A protein and the small-molecule ligand that binds it are described below.
Small molecule (SMILES): Nc1nc2c(s1)CCc1ccc(OP(=O)(O)O)cc1-2

Binding-site contacts:
Ligand atom P8 contacts residue GLY28 of chain 1.A at 3.7 Å.
Ligand atom O28 contacts residue TYR113 of chain 1.A at 2.6 Å (h-bond).
Ligand atom C52 contacts residue LEU30 of chain 1.A at 3.6 Å (hydrophobic).
Ligand atom C1 contacts residue TYR113 of chain 1.A at 3.3 Å (hydrophobic).
Ligand atom N14 contacts residue GLY21 of chain 1.A at 3.4 Å.
Ligand atom C52 contacts residue ALA24 of chain 1.A at 3.6 Å (hydrophobic).
Ligand atom C2 contacts residue ARG140 of chain 1.A at 3.6 Å.
Ligand atom O28 contacts residue GLU29 of chain 1.A at 3.5 Å (salt-bridge).
Ligand atom C10 contacts residue LEU30 of chain 1.A at 3.3 Å (hydrophobic).
Ligand atom P8 contacts residue GLU29 of chain 1.A at 3.9 Å.
Ligand atom O26 contacts residue GLU29 of chain 1.A at 3.5 Å (salt-bridge).
Ligand atom P8 contacts residue TYR113 of chain 1.A at 3.5 Å.
Ligand atom O27 contacts residue GLY28 of chain 1.A at 3.6 Å.
Ligand atom O26 contacts residue THR27 of chain 1.A at 3.3 Å (h-bond).
Ligand atom O28 contacts residue LEU30 of chain 1.A at 2.8 Å (h-bond).
Ligand atom P8 contacts residue THR27 of chain 1.A at 3.6 Å.
Ligand atom O26 contacts residue GLY28 of chain 1.A at 2.7 Å (h-bond).
Ligand atom C6 contacts residue LEU30 of chain 1.A at 3.9 Å (hydrophobic).
Ligand atom N13 contacts residue GLY21 of chain 1.A at 3.4 Å.
Ligand atom O27 contacts residue LYS112 of chain 1.A at 3.1 Å (salt-bridge).
Ligand atom O27 contacts residue GLY26 of chain 1.A at 3.8 Å.
Ligand atom S11 contacts residue GLU20 of chain 1.A at 3.6 Å.
Ligand atom C20 contacts residue MET177 of chain 1.A at 3.9 Å (hydrophobic).
Ligand atom O26 contacts residue GLY26 of chain 1.A at 3.7 Å.
Ligand atom N14 contacts residue THR31 of chain 1.A at 2.9 Å (h-bond).
Ligand atom C3 contacts residue ARG140 of chain 1.A at 3.6 Å.
Ligand atom C3 contacts residue ALA24 of chain 1.A at 3.9 Å (hydrophobic).
Ligand atom C6 contacts residue TYR113 of chain 1.A at 3.6 Å (hydrophobic).
Ligand atom O18 contacts residue TYR113 of chain 1.A at 3.3 Å (h-bond).
Ligand atom S11 contacts residue MET177 of chain 1.A at 3.8 Å.
Ligand atom C4 contacts residue ALA24 of chain 1.A at 3.6 Å (hydrophobic).
Ligand atom C2 contacts residue TYR113 of chain 1.A at 3.9 Å (hydrophobic).
Ligand atom C12 contacts residue VAL17 of chain 1.A at 3.9 Å (hydrophobic).
Ligand atom N14 contacts residue VAL17 of chain 1.A at 2.9 Å (h-bond).
Ligand atom O27 contacts residue THR27 of chain 1.A at 2.5 Å (h-bond).
Ligand atom C12 contacts residue THR31 of chain 1.A at 3.8 Å.
Ligand atom C6 contacts residue ALA24 of chain 1.A at 3.9 Å (hydrophobic).
Ligand atom N13 contacts residue LEU30 of chain 1.A at 3.6 Å.
Ligand atom C9 contacts residue LEU30 of chain 1.A at 3.5 Å (hydrophobic).
Ligand atom C12 contacts residue GLY21 of chain 1.A at 3.3 Å.

Sequence of chain 1.A:
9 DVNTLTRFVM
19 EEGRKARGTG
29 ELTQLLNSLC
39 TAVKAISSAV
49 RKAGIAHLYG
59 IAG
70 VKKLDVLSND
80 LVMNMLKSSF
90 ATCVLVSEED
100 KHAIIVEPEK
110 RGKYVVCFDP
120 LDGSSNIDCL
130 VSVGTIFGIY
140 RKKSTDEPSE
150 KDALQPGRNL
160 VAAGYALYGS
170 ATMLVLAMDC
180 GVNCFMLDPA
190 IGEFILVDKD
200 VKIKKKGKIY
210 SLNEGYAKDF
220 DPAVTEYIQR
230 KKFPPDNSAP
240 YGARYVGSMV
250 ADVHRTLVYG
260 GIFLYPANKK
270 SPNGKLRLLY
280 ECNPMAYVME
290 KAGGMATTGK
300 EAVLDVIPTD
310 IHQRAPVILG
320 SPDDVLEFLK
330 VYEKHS